This protein binds this small molecule.
Small molecule (SMILES): CC(C)C[C@@H]1NC(=O)[C@H](C)NC(=O)[C@]2(CCCCCCCC[C@](C)(C(=O)N[C@H](C(=O)N[C@H](C=O)CC(N)=O)C(C)C)NC(=O)[C@H](CCC(N)=O)NC1=O)CCCCCCCC[C@](C)(NC(=O)[C@H](CCC(N)=O)NC(=O)[C@@H](N)CC(N)=O)C(=O)N[C@@H](CCCN=C(N)N)C(=O)N[C@@H](C)C(=O)N[C@@H](CCC(N)=O)C(=O)N2

Sequence of chain 1.CA:
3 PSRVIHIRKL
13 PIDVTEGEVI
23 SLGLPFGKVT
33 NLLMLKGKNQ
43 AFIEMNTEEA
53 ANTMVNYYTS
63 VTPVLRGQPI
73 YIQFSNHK

Binding-site contacts:
Ligand atom O contacts residue GLU18 of chain 1.CA at 4.2 Å.
Ligand atom CD2 contacts residue VAL31 of chain 1.CA at 3.7 Å (hydrophobic).
Ligand atom CB contacts residue LEU26 of chain 1.CA at 3.7 Å (hydrophobic).
Ligand atom OD1 contacts residue VAL31 of chain 1.CA at 3.7 Å.
Ligand atom CB contacts residue GLU18 of chain 1.CA at 4.1 Å.
Ligand atom N contacts residue MET36 of chain 1.CA at 3.6 Å.
Ligand atom CD2 contacts residue LEU34 of chain 1.CA at 4.0 Å (hydrophobic).
Ligand atom O contacts residue MET36 of chain 1.CA at 3.2 Å.
Ligand atom O contacts residue LEU26 of chain 1.CA at 4.1 Å.
Ligand atom CD2 contacts residue ASN33 of chain 1.CA at 3.8 Å.
Ligand atom C contacts residue MET36 of chain 1.CA at 4.0 Å (hydrophobic).
Ligand atom CZ contacts residue GLU18 of chain 1.CA at 3.5 Å.
Ligand atom CD2 contacts residue THR32 of chain 1.CA at 3.5 Å.
Ligand atom CB contacts residue ILE22 of chain 1.CA at 4.0 Å (hydrophobic).
Ligand atom CB contacts residue MET36 of chain 1.CA at 3.8 Å (hydrophobic).
Ligand atom NH1 contacts residue GLU18 of chain 1.CA at 2.3 Å (salt-bridge).
Ligand atom CA contacts residue NH21 of chain 1.QB at 2.3 Å.
Ligand atom ND2 contacts residue VAL31 of chain 1.CA at 4.0 Å.
Ligand atom C contacts residue NH21 of chain 1.QB at 3.6 Å.
Ligand atom C contacts residue NH21 of chain 1.QB at 1.3 Å.
Ligand atom N contacts residue NH21 of chain 1.QB at 2.7 Å (h-bond).
Ligand atom CB contacts residue ILE22 of chain 1.CA at 3.8 Å (hydrophobic).
Ligand atom CG2 contacts residue ILE22 of chain 1.CA at 3.8 Å (hydrophobic).
Ligand atom CG contacts residue MET36 of chain 1.CA at 4.1 Å (hydrophobic).
Ligand atom ND2 contacts residue LEU26 of chain 1.CA at 3.4 Å.
Ligand atom C contacts residue ILE22 of chain 1.CA at 4.1 Å (hydrophobic).
Ligand atom NE2 contacts residue SO41 of chain 1.PB at 4.0 Å.
Ligand atom C contacts residue NH21 of chain 1.QB at 4.2 Å.
Ligand atom CD2 contacts residue ILE22 of chain 1.CA at 4.2 Å (hydrophobic).
Ligand atom O contacts residue NH21 of chain 1.QB at 4.0 Å.
Ligand atom ND2 contacts residue LYS30 of chain 1.CA at 4.2 Å.
Ligand atom O contacts residue NH21 of chain 1.QB at 2.4 Å (h-bond).
Ligand atom O contacts residue NH21 of chain 1.QB at 3.1 Å (h-bond).
Ligand atom CB contacts residue GLY19 of chain 1.CA at 3.9 Å.
Ligand atom CA contacts residue MET36 of chain 1.CA at 4.0 Å (hydrophobic).
Ligand atom CB contacts residue NH21 of chain 1.QB at 2.8 Å.
Ligand atom CA contacts residue ILE22 of chain 1.CA at 3.8 Å (hydrophobic).
Ligand atom N contacts residue ILE22 of chain 1.CA at 3.6 Å.
Ligand atom CG contacts residue ILE22 of chain 1.CA at 3.5 Å (hydrophobic).
Ligand atom CG2 contacts residue LEU26 of chain 1.CA at 3.6 Å (hydrophobic).